Sequence of chain 1.A:
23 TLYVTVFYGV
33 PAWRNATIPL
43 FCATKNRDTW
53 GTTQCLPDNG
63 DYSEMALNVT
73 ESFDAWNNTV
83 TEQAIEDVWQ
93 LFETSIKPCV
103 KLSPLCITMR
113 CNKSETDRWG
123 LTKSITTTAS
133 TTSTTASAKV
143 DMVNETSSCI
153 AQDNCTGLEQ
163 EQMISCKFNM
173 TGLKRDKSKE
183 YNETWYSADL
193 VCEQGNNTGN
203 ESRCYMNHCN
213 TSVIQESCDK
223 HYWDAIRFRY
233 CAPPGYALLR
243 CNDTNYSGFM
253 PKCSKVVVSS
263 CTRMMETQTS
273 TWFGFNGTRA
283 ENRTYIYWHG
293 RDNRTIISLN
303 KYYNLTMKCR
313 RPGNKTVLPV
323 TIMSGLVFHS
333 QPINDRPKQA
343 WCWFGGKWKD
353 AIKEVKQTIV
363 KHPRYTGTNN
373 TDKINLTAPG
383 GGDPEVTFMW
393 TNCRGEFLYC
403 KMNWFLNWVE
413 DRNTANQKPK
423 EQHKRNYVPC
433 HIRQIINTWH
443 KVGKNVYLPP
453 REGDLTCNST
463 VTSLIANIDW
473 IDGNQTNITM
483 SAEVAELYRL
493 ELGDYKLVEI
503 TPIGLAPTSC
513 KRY

This protein binds this small molecule.
Small molecule (SMILES): CC(=O)N[C@H]1[C@H](O[C@H]2[C@H](O)[C@@H](NC(C)=O)CO[C@@H]2CO[C@@H]2O[C@@H](C)[C@@H](O)[C@@H](O)[C@@H]2O)O[C@H](CO)[C@@H](O)[C@@H]1O

Binding-site contacts:
Ligand atom C3 contacts residue ASN156 of chain 1.A at 3.9 Å.
Ligand atom O7 contacts residue ASN156 of chain 1.A at 3.0 Å (h-bond).
Ligand atom C4 contacts residue ASN156 of chain 1.A at 4.3 Å.
Ligand atom C2 contacts residue ASN156 of chain 1.A at 2.5 Å.
Ligand atom C1 contacts residue ASN156 of chain 1.A at 1.5 Å.
Ligand atom C7 contacts residue ASN156 of chain 1.A at 3.2 Å.
Ligand atom C6 contacts residue GLN154 of chain 1.A at 4.4 Å.
Ligand atom C5 contacts residue ASN156 of chain 1.A at 3.8 Å.
Ligand atom N2 contacts residue ASN156 of chain 1.A at 2.9 Å (h-bond).
Ligand atom C4 contacts residue GLN154 of chain 1.A at 4.2 Å.
Ligand atom C1 contacts residue GLN154 of chain 1.A at 4.3 Å.
Ligand atom O5 contacts residue GLN154 of chain 1.A at 4.0 Å.
Ligand atom C5 contacts residue GLN154 of chain 1.A at 4.4 Å.
Ligand atom C8 contacts residue ASN156 of chain 1.A at 3.2 Å.
Ligand atom O5 contacts residue ASN156 of chain 1.A at 2.4 Å (h-bond).
Ligand atom C6 contacts residue GLN154 of chain 1.A at 3.6 Å.
Ligand atom C5 contacts residue GLN154 of chain 1.A at 3.5 Å.